Sequence of chain 1.M:
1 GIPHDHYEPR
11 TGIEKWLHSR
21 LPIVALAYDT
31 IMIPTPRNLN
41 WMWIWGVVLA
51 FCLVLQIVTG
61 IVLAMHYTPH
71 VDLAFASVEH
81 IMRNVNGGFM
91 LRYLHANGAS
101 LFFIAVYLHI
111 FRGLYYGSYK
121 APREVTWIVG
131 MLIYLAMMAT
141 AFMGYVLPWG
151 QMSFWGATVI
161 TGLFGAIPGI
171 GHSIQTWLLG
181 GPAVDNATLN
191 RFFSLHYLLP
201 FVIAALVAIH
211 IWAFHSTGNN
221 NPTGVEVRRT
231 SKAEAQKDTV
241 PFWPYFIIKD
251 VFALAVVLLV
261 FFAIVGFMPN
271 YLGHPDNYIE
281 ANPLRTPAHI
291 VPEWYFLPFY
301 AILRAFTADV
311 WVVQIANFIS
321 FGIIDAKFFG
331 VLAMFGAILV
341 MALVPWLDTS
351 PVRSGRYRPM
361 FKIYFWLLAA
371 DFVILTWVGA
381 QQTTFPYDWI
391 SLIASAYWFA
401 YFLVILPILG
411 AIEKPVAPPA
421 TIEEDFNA

This protein binds this small molecule.
Small molecule (SMILES): C/C=C(C)/C=C/C=C[C@H](OC)[C@@H](C)[C@@H](OC)[C@@H](C)CCc1oc2c(O)c(OC)cc(OC)c2c(=O)c1C

Sequence of chain 1.R:
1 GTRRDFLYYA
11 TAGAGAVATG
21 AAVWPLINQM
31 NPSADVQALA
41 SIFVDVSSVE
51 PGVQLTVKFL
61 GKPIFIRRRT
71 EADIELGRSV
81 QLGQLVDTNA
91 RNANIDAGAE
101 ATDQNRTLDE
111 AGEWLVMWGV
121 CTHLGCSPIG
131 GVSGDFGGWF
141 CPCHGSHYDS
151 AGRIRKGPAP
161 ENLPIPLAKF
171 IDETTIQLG

Binding-site contacts:
Ligand atom O8 contacts residue GLU293 of chain 1.M at 3.1 Å (salt-bridge).
Ligand atom C21 contacts residue PHE192 of chain 1.M at 3.7 Å (hydrophobic).
Ligand atom O8 contacts residue PHE296 of chain 1.M at 3.6 Å.
Ligand atom C7M contacts residue GLU293 of chain 1.M at 3.5 Å.
Ligand atom C22 contacts residue PHE296 of chain 1.M at 3.3 Å (hydrophobic).
Ligand atom C5 contacts residue PRO292 of chain 1.M at 3.6 Å (hydrophobic).
Ligand atom C7M contacts residue VAL291 of chain 1.M at 3.1 Å (hydrophobic).
Ligand atom C20 contacts residue PHE142 of chain 1.M at 3.8 Å (hydrophobic).
Ligand atom C6 contacts residue GLY156 of chain 1.M at 3.8 Å.
Ligand atom C20 contacts residue MET143 of chain 1.M at 3.8 Å (hydrophobic).
Ligand atom O7 contacts residue GLU293 of chain 1.M at 3.4 Å (salt-bridge).
Ligand atom O12 contacts residue MET334 of chain 1.M at 3.2 Å.
Ligand atom O1 contacts residue PRO292 of chain 1.M at 3.8 Å.
Ligand atom C8 contacts residue PRO292 of chain 1.M at 3.4 Å (hydrophobic).
Ligand atom O14 contacts residue ALA139 of chain 1.M at 3.8 Å.
Ligand atom C4 contacts residue VAL159 of chain 1.M at 3.6 Å (hydrophobic).
Ligand atom O8 contacts residue PRO292 of chain 1.M at 3.6 Å.
Ligand atom C25 contacts residue LEU135 of chain 1.M at 3.5 Å (hydrophobic).
Ligand atom C24 contacts residue PHE142 of chain 1.M at 3.8 Å (hydrophobic).
Ligand atom O5 contacts residue VAL159 of chain 1.M at 3.5 Å.
Ligand atom O4 contacts residue HIS144 of chain 1.R at 3.1 Å (h-bond).
Ligand atom C4 contacts residue TYR300 of chain 1.M at 3.7 Å (hydrophobic).
Ligand atom C7 contacts residue PRO292 of chain 1.M at 3.8 Å (hydrophobic).
Ligand atom C23 contacts residue PHE335 of chain 1.M at 3.8 Å (hydrophobic).
Ligand atom O7 contacts residue GLY156 of chain 1.M at 3.5 Å.
Ligand atom C4A contacts residue PRO292 of chain 1.M at 3.4 Å (hydrophobic).
Ligand atom C7 contacts residue GLY156 of chain 1.M at 3.7 Å.
Ligand atom C21 contacts residue MET143 of chain 1.M at 3.6 Å (hydrophobic).
Ligand atom C23 contacts residue MET334 of chain 1.M at 3.5 Å (hydrophobic).
Ligand atom C8A contacts residue PRO292 of chain 1.M at 3.4 Å (hydrophobic).
Ligand atom C5 contacts residue VAL159 of chain 1.M at 3.8 Å (hydrophobic).
Ligand atom O1 contacts residue ILE160 of chain 1.M at 3.6 Å.
Ligand atom C18 contacts residue PHE142 of chain 1.M at 3.5 Å (hydrophobic).
Ligand atom C7M contacts residue PRO292 of chain 1.M at 3.6 Å (hydrophobic).
Ligand atom C6 contacts residue PRO292 of chain 1.M at 3.8 Å (hydrophobic).
Ligand atom O4 contacts residue VAL159 of chain 1.M at 3.2 Å.
Ligand atom C8A contacts residue ILE160 of chain 1.M at 3.5 Å (hydrophobic).
Ligand atom O4 contacts residue TYR300 of chain 1.M at 3.5 Å.
Ligand atom C8 contacts residue ILE160 of chain 1.M at 3.7 Å (hydrophobic).
Ligand atom C16 contacts residue ILE160 of chain 1.M at 3.8 Å (hydrophobic).